Sequence of chain 4.A:
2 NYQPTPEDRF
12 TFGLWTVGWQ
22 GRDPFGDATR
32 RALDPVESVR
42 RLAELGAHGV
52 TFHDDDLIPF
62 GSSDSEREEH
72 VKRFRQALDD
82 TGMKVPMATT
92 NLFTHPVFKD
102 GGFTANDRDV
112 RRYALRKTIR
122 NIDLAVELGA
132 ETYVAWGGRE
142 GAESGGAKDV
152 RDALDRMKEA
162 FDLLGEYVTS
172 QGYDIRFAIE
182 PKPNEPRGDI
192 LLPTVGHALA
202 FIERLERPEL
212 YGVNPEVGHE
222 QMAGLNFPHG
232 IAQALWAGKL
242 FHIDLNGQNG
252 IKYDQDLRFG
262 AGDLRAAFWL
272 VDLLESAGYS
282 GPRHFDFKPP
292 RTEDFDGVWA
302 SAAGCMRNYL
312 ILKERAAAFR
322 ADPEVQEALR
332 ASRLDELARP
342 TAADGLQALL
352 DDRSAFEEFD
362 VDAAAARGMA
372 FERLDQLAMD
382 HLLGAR

Sequence of chain 2.A:
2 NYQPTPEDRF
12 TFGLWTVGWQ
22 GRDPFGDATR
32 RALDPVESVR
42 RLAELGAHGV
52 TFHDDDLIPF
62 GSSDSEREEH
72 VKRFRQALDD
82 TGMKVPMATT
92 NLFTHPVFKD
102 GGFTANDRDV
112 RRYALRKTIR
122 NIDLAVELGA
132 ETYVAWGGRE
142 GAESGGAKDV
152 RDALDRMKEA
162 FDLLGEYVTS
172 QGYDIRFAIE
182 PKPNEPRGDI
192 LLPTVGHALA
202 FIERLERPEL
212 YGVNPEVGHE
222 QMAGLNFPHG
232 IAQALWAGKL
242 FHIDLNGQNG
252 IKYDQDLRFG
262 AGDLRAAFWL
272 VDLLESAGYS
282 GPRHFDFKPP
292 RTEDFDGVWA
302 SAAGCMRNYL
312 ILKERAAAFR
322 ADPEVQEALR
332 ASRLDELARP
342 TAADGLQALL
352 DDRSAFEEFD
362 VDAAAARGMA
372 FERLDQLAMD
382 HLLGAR

This protein binds this small molecule.
Small molecule (SMILES): OC[C@H]1O[C@H](O)[C@H](O)[C@@H](O)[C@@H]1O

Binding-site contacts:
Ligand atom O4 contacts residue ASP287 of chain 4.A at 2.7 Å (salt-bridge).
Ligand atom C6 contacts residue HIS54 of chain 4.A at 3.4 Å.
Ligand atom O1 contacts residue TRP16 of chain 4.A at 3.6 Å (h-bond).
Ligand atom O4 contacts residue MG1 of chain 4.C at 2.2 Å.
Ligand atom O6 contacts residue TRP137 of chain 4.A at 3.3 Å.
Ligand atom O6 contacts residue VAL135 of chain 4.A at 3.4 Å.
Ligand atom C3 contacts residue GLU181 of chain 4.A at 3.6 Å.
Ligand atom O3 contacts residue HIS220 of chain 4.A at 3.5 Å.
Ligand atom O2 contacts residue PHE26 of chain 2.A at 3.4 Å.
Ligand atom C1 contacts residue TRP137 of chain 4.A at 3.4 Å (hydrophobic).
Ligand atom C4 contacts residue MG1 of chain 4.C at 3.1 Å.
Ligand atom O3 contacts residue ASP287 of chain 4.A at 2.8 Å (salt-bridge).
Ligand atom O2 contacts residue TRP137 of chain 4.A at 3.7 Å.
Ligand atom O5 contacts residue PHE94 of chain 4.A at 3.9 Å.
Ligand atom C5 contacts residue TRP16 of chain 4.A at 3.9 Å (hydrophobic).
Ligand atom O3 contacts residue GLU217 of chain 4.A at 3.2 Å (salt-bridge).
Ligand atom C3 contacts residue ASP287 of chain 4.A at 2.9 Å.
Ligand atom O3 contacts residue GLU181 of chain 4.A at 2.8 Å (salt-bridge).
Ligand atom O6 contacts residue GLU181 of chain 4.A at 3.3 Å (salt-bridge).
Ligand atom C5 contacts residue HIS54 of chain 4.A at 3.3 Å.
Ligand atom O4 contacts residue GLU181 of chain 4.A at 2.5 Å (salt-bridge).
Ligand atom O6 contacts residue HIS54 of chain 4.A at 4.2 Å.
Ligand atom O1 contacts residue HIS54 of chain 4.A at 3.2 Å.
Ligand atom C6 contacts residue GLU181 of chain 4.A at 3.8 Å.
Ligand atom O5 contacts residue TRP137 of chain 4.A at 3.6 Å.
Ligand atom C4 contacts residue GLU181 of chain 4.A at 3.1 Å.
Ligand atom C6 contacts residue THR90 of chain 4.A at 3.5 Å.
Ligand atom C4 contacts residue ASP287 of chain 4.A at 3.4 Å.
Ligand atom O3 contacts residue MG1 of chain 4.C at 2.4 Å.
Ligand atom O4 contacts residue ASP245 of chain 4.A at 3.0 Å (salt-bridge).
Ligand atom C1 contacts residue HIS54 of chain 4.A at 3.4 Å.
Ligand atom O4 contacts residue TRP16 of chain 4.A at 4.2 Å.
Ligand atom O5 contacts residue HIS54 of chain 4.A at 2.8 Å (h-bond).
Ligand atom C1 contacts residue PHE94 of chain 4.A at 3.6 Å (hydrophobic).
Ligand atom O1 contacts residue PHE94 of chain 4.A at 4.0 Å.
Ligand atom O6 contacts residue THR90 of chain 4.A at 3.5 Å (h-bond).
Ligand atom C2 contacts residue TRP137 of chain 4.A at 3.3 Å (hydrophobic).
Ligand atom C6 contacts residue TRP16 of chain 4.A at 4.1 Å (hydrophobic).
Ligand atom C5 contacts residue GLU181 of chain 4.A at 4.1 Å.
Ligand atom C3 contacts residue MG1 of chain 4.C at 3.0 Å.